The small molecule below binds the protein below.
Small molecule (SMILES): O=C(O)[C@@](O)(COP(=O)(O)O)[C@H](O)[C@H](O)COP(=O)(O)O

Sequence of chain 1.A:
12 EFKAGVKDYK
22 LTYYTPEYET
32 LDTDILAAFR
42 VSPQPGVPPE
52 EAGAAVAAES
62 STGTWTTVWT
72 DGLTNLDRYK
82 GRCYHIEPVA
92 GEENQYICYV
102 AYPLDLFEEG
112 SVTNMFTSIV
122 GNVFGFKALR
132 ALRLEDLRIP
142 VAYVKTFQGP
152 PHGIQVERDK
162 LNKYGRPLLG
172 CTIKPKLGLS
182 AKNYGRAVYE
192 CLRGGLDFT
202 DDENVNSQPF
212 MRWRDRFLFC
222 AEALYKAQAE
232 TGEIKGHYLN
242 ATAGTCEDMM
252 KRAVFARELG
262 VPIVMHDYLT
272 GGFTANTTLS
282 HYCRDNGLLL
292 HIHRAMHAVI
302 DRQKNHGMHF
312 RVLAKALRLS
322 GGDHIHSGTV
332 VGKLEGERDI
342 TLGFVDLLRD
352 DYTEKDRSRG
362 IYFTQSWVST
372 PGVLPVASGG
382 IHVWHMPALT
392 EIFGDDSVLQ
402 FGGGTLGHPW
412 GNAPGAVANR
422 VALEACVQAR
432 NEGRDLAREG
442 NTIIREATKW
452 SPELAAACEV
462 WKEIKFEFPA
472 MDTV

Binding-site contacts:
Ligand atom O7 contacts residue LYS334 of chain 2.E at 3.0 Å (salt-bridge).
Ligand atom O4 contacts residue GLY380 of chain 2.E at 3.3 Å (h-bond).
Ligand atom O2P contacts residue TRP66 of chain 1.A at 3.3 Å.
Ligand atom O6 contacts residue LYS177 of chain 2.E at 2.8 Å (salt-bridge).
Ligand atom O2P contacts residue LYS334 of chain 2.E at 3.0 Å (salt-bridge).
Ligand atom O2 contacts residue THR173 of chain 2.E at 2.9 Å (h-bond).
Ligand atom C3 contacts residue KCX201 of chain 2.E at 3.2 Å.
Ligand atom O6P contacts residue ARG295 of chain 2.E at 3.0 Å (salt-bridge).
Ligand atom C contacts residue MG1 of chain 2.M at 2.9 Å.
Ligand atom O6 contacts residue LYS175 of chain 2.E at 3.3 Å (salt-bridge).
Ligand atom O2 contacts residue LYS175 of chain 2.E at 3.1 Å (salt-bridge).
Ligand atom O6 contacts residue MG1 of chain 2.M at 2.2 Å.
Ligand atom O2 contacts residue KCX201 of chain 2.E at 3.2 Å (h-bond).
Ligand atom O3 contacts residue GLU204 of chain 2.E at 3.0 Å (salt-bridge).
Ligand atom O3P contacts residue THR65 of chain 1.A at 2.5 Å (h-bond).
Ligand atom O2P contacts residue GLY381 of chain 2.E at 2.8 Å (h-bond).
Ligand atom P1 contacts residue THR65 of chain 1.A at 3.5 Å.
Ligand atom O5P contacts residue LEU335 of chain 2.E at 3.4 Å.
Ligand atom O6 contacts residue ASN123 of chain 1.A at 3.1 Å (h-bond).
Ligand atom O2 contacts residue ASP203 of chain 2.E at 3.5 Å (salt-bridge).
Ligand atom O3P contacts residue LYS175 of chain 2.E at 3.4 Å.
Ligand atom O4 contacts residue SER379 of chain 2.E at 2.8 Å (h-bond).
Ligand atom O1 contacts residue LYS175 of chain 2.E at 3.3 Å (salt-bridge).
Ligand atom O4P contacts residue SER379 of chain 2.E at 3.4 Å (h-bond).
Ligand atom O1P contacts residue GLY403 of chain 2.E at 2.8 Å (h-bond).
Ligand atom C contacts residue LYS175 of chain 2.E at 3.4 Å.
Ligand atom O6 contacts residue ASP203 of chain 2.E at 3.1 Å (salt-bridge).
Ligand atom C2 contacts residue MG1 of chain 2.M at 2.8 Å.
Ligand atom O3 contacts residue KCX201 of chain 2.E at 2.6 Å (h-bond).
Ligand atom O3 contacts residue HIS294 of chain 2.E at 3.0 Å (h-bond).
Ligand atom O6 contacts residue GLU204 of chain 2.E at 3.3 Å (salt-bridge).
Ligand atom O4P contacts residue HIS327 of chain 2.E at 2.8 Å (h-bond).
Ligand atom O5P contacts residue ARG295 of chain 2.E at 2.9 Å (salt-bridge).
Ligand atom C3 contacts residue MG1 of chain 2.M at 3.0 Å.
Ligand atom O3P contacts residue GLY404 of chain 2.E at 2.9 Å (h-bond).
Ligand atom O2 contacts residue MG1 of chain 2.M at 2.3 Å.
Ligand atom O7 contacts residue GLU60 of chain 1.A at 3.5 Å (salt-bridge).
Ligand atom O5 contacts residue LEU335 of chain 2.E at 3.2 Å.
Ligand atom O2P contacts residue GLY380 of chain 2.E at 3.4 Å.
Ligand atom O3 contacts residue MG1 of chain 2.M at 2.2 Å.

Sequence of chain 2.E:
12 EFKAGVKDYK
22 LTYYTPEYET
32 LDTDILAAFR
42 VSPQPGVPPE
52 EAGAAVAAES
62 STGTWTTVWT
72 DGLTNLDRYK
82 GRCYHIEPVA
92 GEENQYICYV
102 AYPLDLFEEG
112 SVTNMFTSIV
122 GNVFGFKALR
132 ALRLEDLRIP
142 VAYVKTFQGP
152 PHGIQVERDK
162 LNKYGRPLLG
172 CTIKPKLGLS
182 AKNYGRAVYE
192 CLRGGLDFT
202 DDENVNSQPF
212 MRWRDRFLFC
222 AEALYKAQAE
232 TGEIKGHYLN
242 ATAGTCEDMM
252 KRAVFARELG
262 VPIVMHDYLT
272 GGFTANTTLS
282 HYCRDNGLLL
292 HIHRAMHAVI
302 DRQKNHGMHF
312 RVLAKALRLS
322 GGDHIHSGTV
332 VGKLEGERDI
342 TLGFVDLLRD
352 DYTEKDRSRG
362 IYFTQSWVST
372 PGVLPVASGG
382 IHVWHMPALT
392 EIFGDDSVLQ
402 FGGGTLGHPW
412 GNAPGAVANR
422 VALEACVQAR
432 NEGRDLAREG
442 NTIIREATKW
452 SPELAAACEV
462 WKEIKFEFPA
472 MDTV